A protein and the small-molecule ligand that binds it are described below.
Small molecule (SMILES): CNS(=O)(=O)c1cccs1

Binding-site contacts:
Ligand atom C2 contacts residue SER97 of chain 1.A at 4.4 Å.
Ligand atom O1 contacts residue ALA23 of chain 1.A at 4.0 Å.
Ligand atom O1 contacts residue FUL1 of chain 1.G at 4.4 Å.
Ligand atom O1 contacts residue ASP96 of chain 1.A at 4.4 Å.
Ligand atom S1 contacts residue ALA23 of chain 1.A at 4.3 Å.
Ligand atom C1 contacts residue ASP96 of chain 1.A at 3.2 Å.
Ligand atom C2 contacts residue FUL1 of chain 1.G at 4.5 Å.
Ligand atom O2 contacts residue ALA23 of chain 1.A at 4.1 Å.
Ligand atom N1 contacts residue ALA23 of chain 1.A at 3.7 Å.
Ligand atom C3 contacts residue SER97 of chain 1.A at 4.0 Å.
Ligand atom N1 contacts residue FUL1 of chain 1.G at 2.3 Å.
Ligand atom C1 contacts residue FUL1 of chain 1.G at 1.5 Å.
Ligand atom O1 contacts residue VAL69 of chain 1.A at 4.5 Å.
Ligand atom O1 contacts residue SER22 of chain 1.A at 4.1 Å.
Ligand atom N1 contacts residue SER22 of chain 1.A at 4.2 Å.
Ligand atom S2 contacts residue ASP96 of chain 1.A at 3.4 Å (salt-bridge).
Ligand atom S1 contacts residue FUL1 of chain 1.G at 3.9 Å.
Ligand atom S1 contacts residue GLY24 of chain 1.A at 4.2 Å.
Ligand atom C1 contacts residue ALA23 of chain 1.A at 4.1 Å (hydrophobic).
Ligand atom O1 contacts residue GLY24 of chain 1.A at 3.2 Å (h-bond).
Ligand atom C4 contacts residue SER97 of chain 1.A at 3.5 Å.
Ligand atom C1 contacts residue SER97 of chain 1.A at 4.3 Å.
Ligand atom C5 contacts residue ASP96 of chain 1.A at 3.4 Å.
Ligand atom N1 contacts residue GLY24 of chain 1.A at 4.2 Å.
Ligand atom C1 contacts residue SER22 of chain 1.A at 3.3 Å.
Ligand atom C1 contacts residue GLY24 of chain 1.A at 4.3 Å.
Ligand atom C5 contacts residue SER97 of chain 1.A at 3.8 Å.
Ligand atom S2 contacts residue SER97 of chain 1.A at 4.2 Å.

Sequence of chain 1.A:
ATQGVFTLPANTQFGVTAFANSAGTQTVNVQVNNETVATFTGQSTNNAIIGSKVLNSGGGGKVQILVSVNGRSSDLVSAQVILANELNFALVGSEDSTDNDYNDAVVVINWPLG